Binding-site contacts:
Ligand atom CAM contacts residue TYR262 of chain 1.A at 3.4 Å (hydrophobic).
Ligand atom OAC contacts residue GLY183 of chain 1.A at 2.9 Å (h-bond).
Ligand atom OAQ contacts residue SER174 of chain 1.A at 3.7 Å.
Ligand atom OAE contacts residue GLY173 of chain 1.A at 3.3 Å.
Ligand atom FAJ contacts residue DC6 of chain 1.C at 3.7 Å.
Ligand atom CAX contacts residue TYR262 of chain 1.A at 3.3 Å (hydrophobic).
Ligand atom OAP contacts residue TYR262 of chain 1.A at 3.5 Å (h-bond).
Ligand atom OAC contacts residue CYS182 of chain 1.A at 3.5 Å.
Ligand atom OAR contacts residue CA1 of chain 1.U at 3.7 Å.
Ligand atom OAD contacts residue CA1 of chain 1.U at 2.3 Å.
Ligand atom OAD contacts residue ASP184 of chain 1.A at 2.8 Å (salt-bridge).
Ligand atom PBA contacts residue CA1 of chain 1.U at 3.5 Å.
Ligand atom CAX contacts residue ASN270 of chain 1.A at 3.5 Å.
Ligand atom CAU contacts residue ALA267 of chain 1.A at 3.6 Å (hydrophobic).
Ligand atom OAE contacts residue CA1 of chain 1.U at 2.3 Å.
Ligand atom OAB contacts residue TYR262 of chain 1.A at 3.6 Å.
Ligand atom OAC contacts residue SER174 of chain 1.A at 2.4 Å (h-bond).
Ligand atom CAM contacts residue DC6 of chain 1.C at 3.6 Å.
Ligand atom OAE contacts residue ASP186 of chain 1.A at 3.6 Å (salt-bridge).
Ligand atom OAE contacts residue SER174 of chain 1.A at 2.9 Å (h-bond).
Ligand atom PBA contacts residue CA1 of chain 1.V at 3.6 Å.
Ligand atom OAI contacts residue ARG177 of chain 1.A at 2.9 Å (salt-bridge).
Ligand atom OAB contacts residue ASN270 of chain 1.A at 2.9 Å (h-bond).
Ligand atom CAW contacts residue TYR262 of chain 1.A at 3.6 Å (hydrophobic).
Ligand atom OAF contacts residue CA1 of chain 1.U at 2.4 Å.
Ligand atom PAZ contacts residue CA1 of chain 1.U at 3.6 Å.
Ligand atom SAS contacts residue DC6 of chain 1.C at 3.5 Å.
Ligand atom PAZ contacts residue GLY183 of chain 1.A at 3.5 Å.
Ligand atom OAG contacts residue ARG143 of chain 1.A at 2.9 Å (salt-bridge).
Ligand atom NAA contacts residue DC6 of chain 1.C at 3.2 Å.
Ligand atom OAC contacts residue ARG143 of chain 1.A at 2.9 Å (salt-bridge).
Ligand atom OAF contacts residue ASP184 of chain 1.A at 3.4 Å (salt-bridge).
Ligand atom OAG contacts residue GLY183 of chain 1.A at 3.7 Å.
Ligand atom OAD contacts residue ASP186 of chain 1.A at 3.2 Å (salt-bridge).
Ligand atom PBB contacts residue CA1 of chain 1.U at 3.4 Å.
Ligand atom PAZ contacts residue SER174 of chain 1.A at 3.5 Å.
Ligand atom CAT contacts residue ALA267 of chain 1.A at 3.5 Å (hydrophobic).
Ligand atom CAW contacts residue PHE263 of chain 1.A at 3.2 Å (hydrophobic).
Ligand atom OAF contacts residue GLY183 of chain 1.A at 3.7 Å.
Ligand atom OAD contacts residue CA1 of chain 1.V at 2.4 Å.

Sequence of chain 1.A:
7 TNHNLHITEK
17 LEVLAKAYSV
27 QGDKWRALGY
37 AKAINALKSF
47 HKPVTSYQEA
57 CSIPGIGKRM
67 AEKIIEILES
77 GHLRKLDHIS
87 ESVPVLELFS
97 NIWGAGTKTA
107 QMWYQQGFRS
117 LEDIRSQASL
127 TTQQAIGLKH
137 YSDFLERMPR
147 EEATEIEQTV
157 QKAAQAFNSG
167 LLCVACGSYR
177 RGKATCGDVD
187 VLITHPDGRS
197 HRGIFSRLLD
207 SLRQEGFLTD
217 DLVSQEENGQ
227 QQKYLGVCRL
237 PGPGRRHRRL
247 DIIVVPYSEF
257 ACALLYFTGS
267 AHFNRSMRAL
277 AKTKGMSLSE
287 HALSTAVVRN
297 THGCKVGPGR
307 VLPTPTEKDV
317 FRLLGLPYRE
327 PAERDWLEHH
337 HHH

The protein below binds the small molecule below.
Small molecule (SMILES): Nc1nc(=O)n([C@@H]2CS[C@H](COP(=O)(O)OP(=O)(O)OP(=O)(O)O)O2)cc1F